The small molecule below binds the protein below.
Small molecule (SMILES): CN[C@@H]1CCc2c(ccc(O)c2O)[C@H]1O

Binding-site contacts:
Ligand atom CAD contacts residue SER234 of chain 1.D at 3.6 Å.
Ligand atom OAL contacts residue SER235 of chain 1.D at 4.1 Å.
Ligand atom CAO contacts residue ASN343 of chain 1.D at 4.0 Å.
Ligand atom NAN contacts residue ASP144 of chain 1.D at 3.2 Å (salt-bridge).
Ligand atom CAJ contacts residue PHE320 of chain 1.D at 3.6 Å (hydrophobic).
Ligand atom CAB contacts residue VAL148 of chain 1.D at 3.6 Å (hydrophobic).
Ligand atom CAG contacts residue ASN324 of chain 1.D at 4.0 Å.
Ligand atom CAA contacts residue VAL148 of chain 1.D at 3.5 Å (hydrophobic).
Ligand atom CAC contacts residue SER238 of chain 1.D at 3.7 Å.
Ligand atom CAF contacts residue PHE320 of chain 1.D at 3.9 Å (hydrophobic).
Ligand atom OAL contacts residue SER238 of chain 1.D at 2.7 Å (h-bond).
Ligand atom OAK contacts residue SER234 of chain 1.D at 2.4 Å (h-bond).
Ligand atom CAO contacts residue ASP144 of chain 1.D at 4.1 Å.
Ligand atom OAK contacts residue ASN324 of chain 1.D at 3.8 Å.
Ligand atom CAD contacts residue ASN324 of chain 1.D at 4.1 Å.
Ligand atom CAB contacts residue SER238 of chain 1.D at 4.0 Å.
Ligand atom OAM contacts residue ASN343 of chain 1.D at 3.8 Å.
Ligand atom CAO contacts residue PHE224 of chain 1.D at 3.9 Å (hydrophobic).
Ligand atom CAI contacts residue ASN343 of chain 1.D at 4.0 Å.
Ligand atom CAC contacts residue SER234 of chain 1.D at 4.0 Å.
Ligand atom OAL contacts residue THR149 of chain 1.D at 4.2 Å.
Ligand atom CAB contacts residue PHE321 of chain 1.D at 3.9 Å (hydrophobic).
Ligand atom CAF contacts residue ASP144 of chain 1.D at 4.2 Å.
Ligand atom OAL contacts residue SER234 of chain 1.D at 3.2 Å (h-bond).
Ligand atom CAG contacts residue TYR339 of chain 1.D at 4.0 Å (hydrophobic).
Ligand atom OAM contacts residue TYR347 of chain 1.D at 3.7 Å.
Ligand atom CAG contacts residue PHE320 of chain 1.D at 4.2 Å (hydrophobic).
Ligand atom CAH contacts residue PHE224 of chain 1.D at 3.6 Å (hydrophobic).
Ligand atom OAM contacts residue VAL148 of chain 1.D at 4.0 Å.
Ligand atom CAI contacts residue ASP144 of chain 1.D at 3.3 Å.
Ligand atom NAN contacts residue ASN343 of chain 1.D at 3.1 Å (h-bond).
Ligand atom CAJ contacts residue ASP144 of chain 1.D at 3.3 Å.
Ligand atom CAJ contacts residue ASN343 of chain 1.D at 3.9 Å.
Ligand atom OAL contacts residue PHE321 of chain 1.D at 4.1 Å.
Ligand atom CAH contacts residue TYR339 of chain 1.D at 3.8 Å (hydrophobic).
Ligand atom NAN contacts residue TYR347 of chain 1.D at 4.2 Å.
Ligand atom OAM contacts residue ASP144 of chain 1.D at 2.3 Å (salt-bridge).
Ligand atom CAH contacts residue PHE320 of chain 1.D at 4.2 Å (hydrophobic).
Ligand atom CAG contacts residue PHE224 of chain 1.D at 3.9 Å (hydrophobic).
Ligand atom CAC contacts residue PHE321 of chain 1.D at 4.0 Å (hydrophobic).

Sequence of chain 1.D:
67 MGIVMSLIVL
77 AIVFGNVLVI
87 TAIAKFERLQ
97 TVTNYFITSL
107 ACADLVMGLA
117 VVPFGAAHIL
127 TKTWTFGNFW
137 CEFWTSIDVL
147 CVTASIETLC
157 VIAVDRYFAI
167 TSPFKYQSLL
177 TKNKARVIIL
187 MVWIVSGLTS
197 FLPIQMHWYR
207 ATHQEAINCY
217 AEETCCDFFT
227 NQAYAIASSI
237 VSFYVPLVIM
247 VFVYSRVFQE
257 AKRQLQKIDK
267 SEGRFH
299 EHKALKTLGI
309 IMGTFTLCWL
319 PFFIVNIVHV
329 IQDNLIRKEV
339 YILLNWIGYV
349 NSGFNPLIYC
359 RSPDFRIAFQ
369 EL